Sequence of chain 1.B:
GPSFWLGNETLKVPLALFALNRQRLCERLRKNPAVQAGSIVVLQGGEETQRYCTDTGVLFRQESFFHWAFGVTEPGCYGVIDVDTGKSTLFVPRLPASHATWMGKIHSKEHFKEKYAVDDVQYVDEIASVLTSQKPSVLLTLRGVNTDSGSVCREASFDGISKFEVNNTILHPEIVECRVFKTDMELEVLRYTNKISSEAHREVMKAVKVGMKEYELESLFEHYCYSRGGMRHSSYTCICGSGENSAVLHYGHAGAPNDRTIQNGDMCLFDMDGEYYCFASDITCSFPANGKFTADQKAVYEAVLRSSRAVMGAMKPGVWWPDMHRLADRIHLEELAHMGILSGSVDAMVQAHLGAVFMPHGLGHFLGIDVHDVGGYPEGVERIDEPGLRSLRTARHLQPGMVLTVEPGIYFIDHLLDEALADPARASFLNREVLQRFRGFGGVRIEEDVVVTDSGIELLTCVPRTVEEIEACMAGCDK

Sequence of chain 1.A:
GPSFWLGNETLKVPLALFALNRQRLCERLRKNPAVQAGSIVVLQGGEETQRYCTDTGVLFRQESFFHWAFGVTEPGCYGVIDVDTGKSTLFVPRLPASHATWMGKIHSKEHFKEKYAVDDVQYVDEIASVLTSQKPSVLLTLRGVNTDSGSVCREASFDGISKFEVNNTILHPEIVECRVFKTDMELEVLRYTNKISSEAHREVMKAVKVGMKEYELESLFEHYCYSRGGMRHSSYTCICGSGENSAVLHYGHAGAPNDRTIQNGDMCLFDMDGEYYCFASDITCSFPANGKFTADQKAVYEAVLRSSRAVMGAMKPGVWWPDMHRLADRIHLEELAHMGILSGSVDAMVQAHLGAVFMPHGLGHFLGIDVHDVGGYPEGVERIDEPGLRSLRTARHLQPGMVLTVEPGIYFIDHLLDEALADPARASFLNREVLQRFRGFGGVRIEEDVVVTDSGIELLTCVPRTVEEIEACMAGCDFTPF

A protein and the small-molecule ligand that binds it are described below.
Small molecule (SMILES): O=C(O)[C@@H]1CCCN1

Binding-site contacts:
Ligand atom CG contacts residue GLU407 of chain 1.B at 3.6 Å.
Ligand atom N contacts residue GLU407 of chain 1.B at 3.6 Å.
Ligand atom C contacts residue TRP102 of chain 1.A at 4.3 Å (hydrophobic).
Ligand atom CB contacts residue GLY1 of chain 1.J at 3.7 Å.
Ligand atom O contacts residue HIS372 of chain 1.B at 4.1 Å.
Ligand atom OXT contacts residue TRP102 of chain 1.A at 4.0 Å.
Ligand atom CD contacts residue HIS250 of chain 1.B at 3.7 Å.
Ligand atom CG contacts residue HIS361 of chain 1.B at 4.2 Å.
Ligand atom C contacts residue HIS250 of chain 1.B at 4.0 Å.
Ligand atom CG contacts residue ARG445 of chain 1.B at 3.5 Å.
Ligand atom CG contacts residue NA1 of chain 1.I at 4.2 Å.
Ligand atom CB contacts residue GLU407 of chain 1.B at 3.9 Å.
Ligand atom CD contacts residue ARG445 of chain 1.B at 3.8 Å.
Ligand atom C contacts residue GLY1 of chain 1.J at 3.1 Å.
Ligand atom CA contacts residue GLU407 of chain 1.B at 3.6 Å.
Ligand atom N contacts residue MN1 of chain 1.H at 4.0 Å.
Ligand atom OXT contacts residue HIS372 of chain 1.B at 3.3 Å.
Ligand atom OXT contacts residue GLY1 of chain 1.J at 3.1 Å.
Ligand atom CG contacts residue LEU249 of chain 1.B at 4.3 Å (hydrophobic).
Ligand atom O contacts residue HIS365 of chain 1.B at 4.2 Å.
Ligand atom OXT contacts residue HIS250 of chain 1.B at 3.0 Å (h-bond).
Ligand atom CD contacts residue NA1 of chain 1.I at 3.5 Å.
Ligand atom O contacts residue GLY1 of chain 1.J at 3.9 Å.
Ligand atom CB contacts residue HIS361 of chain 1.B at 3.6 Å.
Ligand atom CA contacts residue NA1 of chain 1.I at 4.0 Å.
Ligand atom CD contacts residue ASP271 of chain 1.B at 3.7 Å.
Ligand atom N contacts residue HIS250 of chain 1.B at 3.8 Å.
Ligand atom OXT contacts residue ARG393 of chain 1.B at 3.0 Å (salt-bridge).
Ligand atom N contacts residue GLY1 of chain 1.J at 1.4 Å.
Ligand atom CG contacts residue GLY1 of chain 1.J at 3.6 Å.
Ligand atom CA contacts residue MN1 of chain 1.H at 4.2 Å.
Ligand atom CA contacts residue GLY1 of chain 1.J at 2.5 Å.
Ligand atom C contacts residue ARG393 of chain 1.B at 3.6 Å.
Ligand atom N contacts residue NA1 of chain 1.I at 3.1 Å (h-bond).
Ligand atom N contacts residue ASP271 of chain 1.B at 4.2 Å.
Ligand atom O contacts residue ARG393 of chain 1.B at 2.9 Å (salt-bridge).
Ligand atom CD contacts residue LEU249 of chain 1.B at 4.0 Å (hydrophobic).
Ligand atom C contacts residue HIS372 of chain 1.B at 3.8 Å.
Ligand atom CD contacts residue GLU407 of chain 1.B at 4.0 Å.
Ligand atom CD contacts residue GLY1 of chain 1.J at 2.5 Å.